This small molecule binds to this protein.
Small molecule (SMILES): CC(=O)N[C@@H]1[C@@H](O)[C@H](O)[C@@H](CO)O[C@H]1O

Binding-site contacts:
Ligand atom C4 contacts residue ASN553 of chain 2.B at 4.2 Å.
Ligand atom C3 contacts residue ASN553 of chain 2.B at 3.9 Å.
Ligand atom O7 contacts residue THR543 of chain 2.B at 3.6 Å.
Ligand atom C7 contacts residue THR543 of chain 2.B at 4.2 Å.
Ligand atom N2 contacts residue ASN553 of chain 2.B at 3.1 Å (h-bond).
Ligand atom O5 contacts residue ASN553 of chain 2.B at 2.3 Å (h-bond).
Ligand atom O6 contacts residue LYS549 of chain 2.B at 4.2 Å.
Ligand atom O7 contacts residue ASN553 of chain 2.B at 3.6 Å.
Ligand atom C5 contacts residue ASN553 of chain 2.B at 3.6 Å.
Ligand atom C1 contacts residue ASN553 of chain 2.B at 1.4 Å.
Ligand atom C7 contacts residue ASN553 of chain 2.B at 3.6 Å.
Ligand atom C8 contacts residue THR543 of chain 2.B at 3.6 Å.
Ligand atom C2 contacts residue ASN553 of chain 2.B at 2.5 Å.

Sequence of chain 2.B:
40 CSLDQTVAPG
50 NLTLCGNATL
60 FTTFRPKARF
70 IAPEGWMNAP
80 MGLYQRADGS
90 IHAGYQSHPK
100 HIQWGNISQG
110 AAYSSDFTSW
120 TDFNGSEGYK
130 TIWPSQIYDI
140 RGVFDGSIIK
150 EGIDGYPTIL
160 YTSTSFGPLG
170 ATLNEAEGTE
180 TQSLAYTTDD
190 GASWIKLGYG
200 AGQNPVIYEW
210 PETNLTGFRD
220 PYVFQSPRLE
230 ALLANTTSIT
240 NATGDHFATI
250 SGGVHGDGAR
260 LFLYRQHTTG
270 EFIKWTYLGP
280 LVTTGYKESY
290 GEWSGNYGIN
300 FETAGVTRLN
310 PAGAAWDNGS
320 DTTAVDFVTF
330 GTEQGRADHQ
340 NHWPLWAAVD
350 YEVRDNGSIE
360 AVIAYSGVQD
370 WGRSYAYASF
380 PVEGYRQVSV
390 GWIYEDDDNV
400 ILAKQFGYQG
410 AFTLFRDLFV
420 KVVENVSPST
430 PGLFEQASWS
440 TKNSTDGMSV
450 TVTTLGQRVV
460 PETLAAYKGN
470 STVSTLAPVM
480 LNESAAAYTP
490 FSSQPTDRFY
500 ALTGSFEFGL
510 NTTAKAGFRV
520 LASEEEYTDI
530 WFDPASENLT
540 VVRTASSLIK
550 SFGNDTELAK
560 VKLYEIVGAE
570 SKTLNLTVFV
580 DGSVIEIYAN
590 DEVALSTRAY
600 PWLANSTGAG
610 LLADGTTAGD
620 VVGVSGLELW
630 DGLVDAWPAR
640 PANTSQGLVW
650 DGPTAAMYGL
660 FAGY